Binding-site contacts:
Ligand atom C1 contacts residue THR318 of chain 1.C at 3.8 Å.
Ligand atom C6 contacts residue THR40 of chain 1.C at 4.2 Å.
Ligand atom C8 contacts residue THR40 of chain 1.C at 3.7 Å.
Ligand atom C1 contacts residue ASN38 of chain 1.C at 1.4 Å.
Ligand atom O5 contacts residue ASN38 of chain 1.C at 2.3 Å (h-bond).
Ligand atom C7 contacts residue ASN38 of chain 1.C at 3.4 Å.
Ligand atom O6 contacts residue THR40 of chain 1.C at 3.4 Å (h-bond).
Ligand atom C4 contacts residue ASN38 of chain 1.C at 4.2 Å.
Ligand atom C3 contacts residue ASN38 of chain 1.C at 3.8 Å.
Ligand atom C6 contacts residue THR318 of chain 1.C at 3.8 Å.
Ligand atom C8 contacts residue ASN38 of chain 1.C at 4.4 Å.
Ligand atom C5 contacts residue ASN38 of chain 1.C at 3.6 Å.
Ligand atom C2 contacts residue ASN38 of chain 1.C at 2.4 Å.
Ligand atom C5 contacts residue THR318 of chain 1.C at 4.3 Å.
Ligand atom O7 contacts residue ASN38 of chain 1.C at 3.6 Å (h-bond).
Ligand atom N2 contacts residue ASN38 of chain 1.C at 2.9 Å (h-bond).
Ligand atom O5 contacts residue THR318 of chain 1.C at 3.1 Å (h-bond).

Sequence of chain 1.C:
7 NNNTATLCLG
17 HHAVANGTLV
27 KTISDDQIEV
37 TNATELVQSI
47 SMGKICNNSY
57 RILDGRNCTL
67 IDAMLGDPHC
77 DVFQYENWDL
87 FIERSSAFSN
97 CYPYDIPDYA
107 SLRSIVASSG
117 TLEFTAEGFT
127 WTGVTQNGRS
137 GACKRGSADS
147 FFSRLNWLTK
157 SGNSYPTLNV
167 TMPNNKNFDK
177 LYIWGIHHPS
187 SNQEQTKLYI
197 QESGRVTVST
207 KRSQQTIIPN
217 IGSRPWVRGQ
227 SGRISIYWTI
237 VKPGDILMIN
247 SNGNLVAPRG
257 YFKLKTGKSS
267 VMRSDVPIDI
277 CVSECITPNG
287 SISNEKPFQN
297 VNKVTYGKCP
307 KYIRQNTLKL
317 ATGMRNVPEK

A protein and the small-molecule ligand that binds it are described below.
Small molecule (SMILES): CC(=O)N[C@H]1[C@H](O[C@H]2[C@H](O)[C@@H](NC(C)=O)CO[C@@H]2CO)O[C@H](CO)[C@@H](O[C@@H]2O[C@H](CO)[C@@H](O)[C@H](O)[C@@H]2O)[C@@H]1O